A small-molecule ligand and the protein it binds are described below.
Small molecule (SMILES): CCCCCCCC(=O)OC[C@@H](O)CO

Binding-site contacts:
Ligand atom O25 contacts residue VAL477 of chain 1.A at 4.0 Å.
Ligand atom O19 contacts residue ARG474 of chain 1.A at 3.9 Å.
Ligand atom C21 contacts residue VAL477 of chain 1.A at 3.9 Å (hydrophobic).
Ligand atom C2 contacts residue VAL477 of chain 1.A at 4.1 Å (hydrophobic).
Ligand atom C2 contacts residue VAL236 of chain 1.A at 4.4 Å (hydrophobic).
Ligand atom O23 contacts residue VAL236 of chain 1.A at 4.5 Å.
Ligand atom C3 contacts residue MET178 of chain 1.A at 4.0 Å (hydrophobic).
Ligand atom C6 contacts residue PHE478 of chain 1.A at 4.0 Å (hydrophobic).
Ligand atom C5 contacts residue TRP481 of chain 1.A at 4.2 Å (hydrophobic).
Ligand atom C8 contacts residue TRP481 of chain 1.A at 4.5 Å (hydrophobic).
Ligand atom C3 contacts residue MET182 of chain 1.A at 4.5 Å (hydrophobic).
Ligand atom C4 contacts residue PHE478 of chain 1.A at 3.9 Å (hydrophobic).
Ligand atom C21 contacts residue ARG474 of chain 1.A at 4.3 Å.
Ligand atom C4 contacts residue TRP481 of chain 1.A at 3.7 Å (hydrophobic).
Ligand atom C3 contacts residue VAL236 of chain 1.A at 4.5 Å (hydrophobic).
Ligand atom C2 contacts residue PHE478 of chain 1.A at 4.4 Å (hydrophobic).
Ligand atom C1 contacts residue VAL236 of chain 1.A at 4.2 Å (hydrophobic).
Ligand atom C2 contacts residue TRP481 of chain 1.A at 4.2 Å (hydrophobic).
Ligand atom C24 contacts residue VAL477 of chain 1.A at 4.0 Å (hydrophobic).
Ligand atom O19 contacts residue PHE478 of chain 1.A at 4.4 Å.
Ligand atom C6 contacts residue TRP481 of chain 1.A at 3.9 Å (hydrophobic).
Ligand atom O20 contacts residue VAL477 of chain 1.A at 4.1 Å.
Ligand atom C5 contacts residue PHE478 of chain 1.A at 4.5 Å (hydrophobic).
Ligand atom C24 contacts residue VAL236 of chain 1.A at 3.8 Å (hydrophobic).
Ligand atom C7 contacts residue ILE185 of chain 1.A at 3.9 Å (hydrophobic).
Ligand atom O20 contacts residue VAL236 of chain 1.A at 3.7 Å.
Ligand atom O25 contacts residue ILE235 of chain 1.A at 4.3 Å.
Ligand atom O23 contacts residue TRP174 of chain 1.A at 4.2 Å.
Ligand atom C8 contacts residue ILE185 of chain 1.A at 4.5 Å (hydrophobic).
Ligand atom C3 contacts residue TRP481 of chain 1.A at 4.5 Å (hydrophobic).
Ligand atom C24 contacts residue ILE235 of chain 1.A at 4.3 Å (hydrophobic).

Sequence of chain 1.A:
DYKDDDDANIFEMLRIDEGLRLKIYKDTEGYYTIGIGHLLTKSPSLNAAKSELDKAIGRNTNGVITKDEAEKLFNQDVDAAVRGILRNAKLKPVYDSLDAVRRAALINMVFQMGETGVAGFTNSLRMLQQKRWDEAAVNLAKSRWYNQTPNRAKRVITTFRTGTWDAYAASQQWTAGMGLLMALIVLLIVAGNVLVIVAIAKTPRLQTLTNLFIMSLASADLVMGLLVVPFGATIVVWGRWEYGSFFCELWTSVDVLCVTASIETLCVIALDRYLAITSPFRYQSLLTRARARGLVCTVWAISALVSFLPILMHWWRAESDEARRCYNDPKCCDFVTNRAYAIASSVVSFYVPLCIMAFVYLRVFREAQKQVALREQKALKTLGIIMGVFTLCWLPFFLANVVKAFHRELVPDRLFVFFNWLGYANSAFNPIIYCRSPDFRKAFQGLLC